Sequence of chain 1.B:
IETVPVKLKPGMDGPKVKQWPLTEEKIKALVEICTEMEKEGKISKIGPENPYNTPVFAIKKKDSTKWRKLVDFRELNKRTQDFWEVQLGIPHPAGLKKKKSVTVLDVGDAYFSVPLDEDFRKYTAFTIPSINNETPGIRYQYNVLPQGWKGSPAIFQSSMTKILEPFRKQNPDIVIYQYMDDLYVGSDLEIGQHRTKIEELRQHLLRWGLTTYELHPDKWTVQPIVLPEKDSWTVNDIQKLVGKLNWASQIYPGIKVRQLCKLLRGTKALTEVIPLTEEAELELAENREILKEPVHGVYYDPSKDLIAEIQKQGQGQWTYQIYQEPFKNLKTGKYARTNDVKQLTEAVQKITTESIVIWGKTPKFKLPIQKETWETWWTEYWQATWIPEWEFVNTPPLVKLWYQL

Binding-site contacts:
Ligand atom C30 contacts residue HIS235 of chain 1.A at 3.6 Å.
Ligand atom C7 contacts residue TYR188 of chain 1.A at 3.4 Å (hydrophobic).
Ligand atom C29 contacts residue PRO236 of chain 1.A at 3.4 Å (hydrophobic).
Ligand atom C27 contacts residue VAL106 of chain 1.A at 3.5 Å (hydrophobic).
Ligand atom C20 contacts residue SER105 of chain 1.A at 3.2 Å.
Ligand atom O25 contacts residue SER105 of chain 1.A at 3.6 Å.
Ligand atom O34 contacts residue VAL106 of chain 1.A at 3.2 Å (h-bond).
Ligand atom C20 contacts residue LYS104 of chain 1.A at 3.2 Å.
Ligand atom N19 contacts residue LEU100 of chain 1.A at 3.4 Å.
Ligand atom O34 contacts residue SER105 of chain 1.A at 3.3 Å (h-bond).
Ligand atom C18 contacts residue LEU100 of chain 1.A at 3.5 Å (hydrophobic).
Ligand atom C18 contacts residue TYR181 of chain 1.A at 3.3 Å (hydrophobic).
Ligand atom O9 contacts residue LEU234 of chain 1.A at 3.6 Å.
Ligand atom C24 contacts residue VAL106 of chain 1.A at 3.6 Å (hydrophobic).
Ligand atom C24 contacts residue PRO225 of chain 1.A at 3.4 Å (hydrophobic).
Ligand atom C26 contacts residue VAL106 of chain 1.A at 3.4 Å (hydrophobic).
Ligand atom C36 contacts residue ARG199 of chain 1.A at 3.3 Å.
Ligand atom O9 contacts residue PHE227 of chain 1.A at 3.6 Å.
Ligand atom C21 contacts residue SER105 of chain 1.A at 3.6 Å.
Ligand atom C1 contacts residue GLY190 of chain 1.A at 3.5 Å.
Ligand atom C32 contacts residue TYR318 of chain 1.A at 3.4 Å (hydrophobic).
Ligand atom C21 contacts residue LYS104 of chain 1.A at 3.4 Å.
Ligand atom C28 contacts residue LYS103 of chain 1.A at 3.4 Å.
Ligand atom C32 contacts residue PRO236 of chain 1.A at 3.4 Å (hydrophobic).
Ligand atom C30 contacts residue PRO236 of chain 1.A at 3.6 Å (hydrophobic).
Ligand atom C27 contacts residue LYS103 of chain 1.A at 3.6 Å.
Ligand atom O37 contacts residue PRO225 of chain 1.A at 3.5 Å.
Ligand atom C32 contacts residue HIS235 of chain 1.A at 3.2 Å.
Ligand atom C17 contacts residue TRP229 of chain 1.A at 3.6 Å (hydrophobic).
Ligand atom C13 contacts residue LYS101 of chain 1.A at 3.5 Å.
Ligand atom O25 contacts residue VAL106 of chain 1.A at 2.9 Å (h-bond).
Ligand atom C33 contacts residue TYR318 of chain 1.A at 3.7 Å (hydrophobic).
Ligand atom C17 contacts residue TYR181 of chain 1.A at 3.3 Å (hydrophobic).
Ligand atom C7 contacts residue LEU234 of chain 1.A at 3.6 Å (hydrophobic).
Ligand atom N19 contacts residue TYR181 of chain 1.A at 3.5 Å.
Ligand atom C36 contacts residue THR107 of chain 1.A at 3.4 Å.
Ligand atom C17 contacts residue PRO95 of chain 1.A at 3.5 Å (hydrophobic).
Ligand atom C35 contacts residue SER105 of chain 1.A at 3.0 Å.
Ligand atom C29 contacts residue HIS235 of chain 1.A at 3.6 Å.
Ligand atom C28 contacts residue PRO236 of chain 1.A at 3.3 Å (hydrophobic).

Sequence of chain 1.A:
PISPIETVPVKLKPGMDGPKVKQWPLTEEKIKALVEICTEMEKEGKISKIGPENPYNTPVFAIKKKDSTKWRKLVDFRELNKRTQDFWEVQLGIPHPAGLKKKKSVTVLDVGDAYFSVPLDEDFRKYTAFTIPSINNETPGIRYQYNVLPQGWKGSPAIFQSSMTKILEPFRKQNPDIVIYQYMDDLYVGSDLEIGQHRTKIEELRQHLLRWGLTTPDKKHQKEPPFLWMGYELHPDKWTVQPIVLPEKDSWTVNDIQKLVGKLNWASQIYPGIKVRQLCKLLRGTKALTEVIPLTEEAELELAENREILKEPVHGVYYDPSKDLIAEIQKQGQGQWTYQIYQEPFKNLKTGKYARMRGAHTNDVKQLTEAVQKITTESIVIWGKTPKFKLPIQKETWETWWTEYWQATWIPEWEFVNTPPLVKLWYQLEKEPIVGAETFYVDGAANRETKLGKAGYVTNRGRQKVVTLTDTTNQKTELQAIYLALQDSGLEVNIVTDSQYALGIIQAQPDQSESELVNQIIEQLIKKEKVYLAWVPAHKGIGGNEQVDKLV

The protein below binds the small molecule below.
Small molecule (SMILES): CCOP(=O)(COc1ccc(CCc2cnc3c(c2)C(=O)N(C)c2cccnc2N3CC)cc1)OCC